Sequence of chain 6.A:
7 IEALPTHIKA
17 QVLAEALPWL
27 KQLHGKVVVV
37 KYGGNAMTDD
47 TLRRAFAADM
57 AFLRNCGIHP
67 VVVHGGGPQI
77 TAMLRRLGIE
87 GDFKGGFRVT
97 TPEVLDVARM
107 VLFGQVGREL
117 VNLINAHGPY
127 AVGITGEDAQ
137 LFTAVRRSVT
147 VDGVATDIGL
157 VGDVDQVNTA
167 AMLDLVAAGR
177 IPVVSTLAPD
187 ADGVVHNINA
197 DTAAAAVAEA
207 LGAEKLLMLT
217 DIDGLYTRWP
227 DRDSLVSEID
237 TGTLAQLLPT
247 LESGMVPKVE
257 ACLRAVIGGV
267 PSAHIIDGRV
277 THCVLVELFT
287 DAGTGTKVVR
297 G

Sequence of chain 1.A:
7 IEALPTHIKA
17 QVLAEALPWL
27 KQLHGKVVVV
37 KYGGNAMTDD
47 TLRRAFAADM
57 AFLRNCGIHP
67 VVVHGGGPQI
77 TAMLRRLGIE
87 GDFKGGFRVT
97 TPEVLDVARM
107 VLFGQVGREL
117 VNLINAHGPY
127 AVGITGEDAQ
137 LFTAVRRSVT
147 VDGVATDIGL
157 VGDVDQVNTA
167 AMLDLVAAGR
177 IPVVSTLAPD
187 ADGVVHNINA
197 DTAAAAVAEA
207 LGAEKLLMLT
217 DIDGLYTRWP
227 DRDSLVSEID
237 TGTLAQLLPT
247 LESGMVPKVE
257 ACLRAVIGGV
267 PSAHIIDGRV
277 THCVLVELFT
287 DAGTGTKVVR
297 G

Binding-site contacts:
Ligand atom C7 contacts residue PIY1 of chain 6.D at 0.5 Å.
Ligand atom C10 contacts residue VAL128 of chain 6.A at 4.1 Å (hydrophobic).
Ligand atom C5 contacts residue PIY1 of chain 6.D at 0.6 Å.
Ligand atom C6 contacts residue LEU171 of chain 1.A at 3.7 Å (hydrophobic).
Ligand atom C11 contacts residue PIY1 of chain 6.D at 0.5 Å.
Ligand atom C7 contacts residue VAL128 of chain 6.A at 3.6 Å (hydrophobic).
Ligand atom C11 contacts residue LEU171 of chain 6.A at 3.6 Å (hydrophobic).
Ligand atom N1 contacts residue LEU171 of chain 6.A at 3.6 Å.
Ligand atom C9 contacts residue PIY1 of chain 6.D at 0.8 Å.
Ligand atom C2 contacts residue PIY1 of chain 6.D at 0.3 Å.
Ligand atom N3 contacts residue VAL128 of chain 1.A at 3.3 Å.
Ligand atom C6 contacts residue LEU171 of chain 6.A at 4.0 Å (hydrophobic).
Ligand atom N3 contacts residue VAL128 of chain 6.A at 3.8 Å.
Ligand atom C7 contacts residue VAL128 of chain 1.A at 4.0 Å (hydrophobic).
Ligand atom C8 contacts residue ILE130 of chain 1.A at 3.6 Å (hydrophobic).
Ligand atom C4 contacts residue VAL128 of chain 1.A at 3.6 Å (hydrophobic).
Ligand atom C2 contacts residue VAL128 of chain 1.A at 3.8 Å (hydrophobic).
Ligand atom C5 contacts residue ILE130 of chain 6.A at 3.5 Å (hydrophobic).
Ligand atom C9 contacts residue ALA135 of chain 1.A at 4.1 Å (hydrophobic).
Ligand atom C8 contacts residue LEU171 of chain 1.A at 4.2 Å (hydrophobic).
Ligand atom C7 contacts residue ILE130 of chain 1.A at 3.6 Å (hydrophobic).
Ligand atom C9 contacts residue LEU137 of chain 1.A at 3.9 Å (hydrophobic).
Ligand atom N1 contacts residue LEU171 of chain 1.A at 3.9 Å.
Ligand atom C10 contacts residue PIY1 of chain 6.D at 1.2 Å.
Ligand atom N1 contacts residue PIY1 of chain 6.D at 0.5 Å.
Ligand atom C5 contacts residue VAL128 of chain 1.A at 3.5 Å (hydrophobic).
Ligand atom C8 contacts residue VAL128 of chain 6.A at 3.6 Å (hydrophobic).
Ligand atom C2 contacts residue VAL128 of chain 6.A at 4.1 Å (hydrophobic).
Ligand atom C2 contacts residue LEU171 of chain 1.A at 4.0 Å (hydrophobic).
Ligand atom C11 contacts residue LEU171 of chain 1.A at 3.6 Å (hydrophobic).
Ligand atom C6 contacts residue VAL128 of chain 6.A at 3.8 Å (hydrophobic).
Ligand atom C10 contacts residue LEU171 of chain 1.A at 4.1 Å (hydrophobic).
Ligand atom C4 contacts residue PIY1 of chain 6.D at 0.8 Å.
Ligand atom N3 contacts residue ILE130 of chain 6.A at 3.7 Å.
Ligand atom C6 contacts residue PIY1 of chain 6.D at 0.3 Å.
Ligand atom C8 contacts residue LEU137 of chain 1.A at 3.8 Å (hydrophobic).
Ligand atom C9 contacts residue VAL128 of chain 6.A at 3.7 Å (hydrophobic).
Ligand atom C8 contacts residue PIY1 of chain 6.D at 0.6 Å.
Ligand atom C2 contacts residue LEU171 of chain 6.A at 3.8 Å (hydrophobic).
Ligand atom N3 contacts residue PIY1 of chain 6.D at 0.5 Å.

This small molecule binds to this protein.
Small molecule (SMILES): c1ccc(-c2ncc[nH]2)cc1